Sequence of chain 1.A:
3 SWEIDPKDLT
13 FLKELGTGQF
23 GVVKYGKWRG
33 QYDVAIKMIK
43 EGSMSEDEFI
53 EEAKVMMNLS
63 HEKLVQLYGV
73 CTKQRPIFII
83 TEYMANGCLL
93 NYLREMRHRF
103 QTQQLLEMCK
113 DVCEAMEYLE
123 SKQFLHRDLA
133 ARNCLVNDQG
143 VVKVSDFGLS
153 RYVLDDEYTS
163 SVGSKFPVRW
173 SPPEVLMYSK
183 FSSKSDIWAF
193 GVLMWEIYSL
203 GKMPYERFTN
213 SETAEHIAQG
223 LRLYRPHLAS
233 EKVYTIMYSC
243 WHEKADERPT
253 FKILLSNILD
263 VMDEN

A small-molecule ligand and the protein it binds are described below.
Small molecule (SMILES): Cc1c(-c2cc(Nc3cc4n(n3)CCN(C)C4)c(=O)[nH]n2)ccc(F)c1NC(=O)c1cc2ccccc2s1

Binding-site contacts:
Ligand atom C11 contacts residue ASP148 of chain 1.A at 3.7 Å.
Ligand atom C30 contacts residue MET86 of chain 1.A at 3.5 Å (hydrophobic).
Ligand atom C4 contacts residue LEU17 of chain 1.A at 3.6 Å (hydrophobic).
Ligand atom C5 contacts residue VAL25 of chain 1.A at 3.6 Å (hydrophobic).
Ligand atom C6 contacts residue VAL25 of chain 1.A at 3.7 Å (hydrophobic).
Ligand atom N34 contacts residue GLY89 of chain 1.A at 3.7 Å.
Ligand atom C11 contacts residue LYS39 of chain 1.A at 3.8 Å.
Ligand atom N34 contacts residue LEU17 of chain 1.A at 3.8 Å.
Ligand atom S19 contacts residue PHE22 of chain 1.A at 3.6 Å.
Ligand atom C31 contacts residue ALA87 of chain 1.A at 3.6 Å (hydrophobic).
Ligand atom C23 contacts residue LEU17 of chain 1.A at 3.8 Å (hydrophobic).
Ligand atom C14 contacts residue ASP148 of chain 1.A at 3.8 Å.
Ligand atom C24 contacts residue LEU137 of chain 1.A at 3.7 Å (hydrophobic).
Ligand atom F20 contacts residue THR19 of chain 1.A at 3.2 Å.
Ligand atom C12 contacts residue ASN135 of chain 1.A at 3.8 Å.
Ligand atom O25 contacts residue GLU84 of chain 1.A at 3.8 Å.
Ligand atom O10 contacts residue LYS39 of chain 1.A at 3.0 Å (salt-bridge).
Ligand atom F20 contacts residue GLY20 of chain 1.A at 3.0 Å.
Ligand atom N29 contacts residue MET86 of chain 1.A at 3.0 Å (h-bond).
Ligand atom C15 contacts residue TYR160 of chain 1.A at 3.7 Å (hydrophobic).
Ligand atom C5 contacts residue LEU17 of chain 1.A at 3.7 Å (hydrophobic).
Ligand atom C38 contacts residue ALA87 of chain 1.A at 3.7 Å (hydrophobic).
Ligand atom C15 contacts residue ASP130 of chain 1.A at 3.7 Å.
Ligand atom N29 contacts residue GLY89 of chain 1.A at 3.9 Å.
Ligand atom O25 contacts residue MET86 of chain 1.A at 2.8 Å (h-bond).
Ligand atom C12 contacts residue ASP148 of chain 1.A at 3.5 Å.
Ligand atom N26 contacts residue LEU137 of chain 1.A at 3.5 Å.
Ligand atom C31 contacts residue MET86 of chain 1.A at 3.3 Å (hydrophobic).
Ligand atom C30 contacts residue GLY89 of chain 1.A at 3.5 Å.
Ligand atom C4 contacts residue VAL25 of chain 1.A at 3.7 Å (hydrophobic).
Ligand atom C16 contacts residue SER152 of chain 1.A at 3.8 Å.
Ligand atom C1 contacts residue ASP148 of chain 1.A at 3.8 Å.
Ligand atom O25 contacts residue TYR85 of chain 1.A at 3.5 Å.
Ligand atom C1 contacts residue LYS39 of chain 1.A at 3.6 Å.
Ligand atom C17 contacts residue PHE22 of chain 1.A at 3.7 Å (hydrophobic).
Ligand atom C31 contacts residue GLY89 of chain 1.A at 3.6 Å.
Ligand atom C14 contacts residue ASN135 of chain 1.A at 3.7 Å.
Ligand atom C9 contacts residue LYS39 of chain 1.A at 3.4 Å.
Ligand atom O10 contacts residue VAL25 of chain 1.A at 3.6 Å.
Ligand atom N26 contacts residue ALA37 of chain 1.A at 3.4 Å.